Sequence of chain 35.D:
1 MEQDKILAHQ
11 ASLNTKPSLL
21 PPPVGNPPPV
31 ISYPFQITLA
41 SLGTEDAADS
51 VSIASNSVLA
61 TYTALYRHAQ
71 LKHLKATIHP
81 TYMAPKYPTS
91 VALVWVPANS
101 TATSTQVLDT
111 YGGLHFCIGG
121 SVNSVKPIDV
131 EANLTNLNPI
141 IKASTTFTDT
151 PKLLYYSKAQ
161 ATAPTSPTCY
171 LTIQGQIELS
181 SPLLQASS

The small molecule below binds the protein below.
Small molecule (SMILES): O=c1ccn([C@@H]2O[C@H](CO[P](=O)(O)O[C@H]3[C@@H](O)[C@H](n4ccc(=O)[nH]c4=O)O[C@@H]3COP(=O)(O)O)[C@@H](O)[C@H]2O)c(=O)[nH]1

Binding-site contacts:
Ligand atom C4' contacts residue TRP95 of chain 35.C at 3.0 Å (hydrophobic).
Ligand atom C4 contacts residue GLY113 of chain 35.C at 1.2 Å.
Ligand atom C4 contacts residue VAL94 of chain 35.C at 2.8 Å (hydrophobic).
Ligand atom C4 contacts residue LEU93 of chain 35.C at 2.9 Å (hydrophobic).
Ligand atom N3 contacts residue LEU93 of chain 35.C at 1.6 Å (h-bond).
Ligand atom N3 contacts residue GLY113 of chain 35.C at 2.1 Å.
Ligand atom O4 contacts residue GLU131 of chain 35.C at 2.6 Å (salt-bridge).
Ligand atom O4 contacts residue VAL107 of chain 35.C at 1.8 Å.
Ligand atom C6 contacts residue VAL94 of chain 35.C at 1.8 Å (hydrophobic).
Ligand atom O4 contacts residue LEU114 of chain 35.C at 2.8 Å (h-bond).
Ligand atom C2 contacts residue VAL94 of chain 35.C at 1.7 Å (hydrophobic).
Ligand atom OP1 contacts residue ASN136 of chain 35.C at 2.4 Å (h-bond).
Ligand atom C5 contacts residue VAL94 of chain 35.C at 2.5 Å (hydrophobic).
Ligand atom N3 contacts residue VAL94 of chain 35.C at 2.3 Å.
Ligand atom C5 contacts residue GLY113 of chain 35.C at 1.2 Å.
Ligand atom C2 contacts residue LEU93 of chain 35.C at 2.0 Å (hydrophobic).
Ligand atom O2 contacts residue LEU93 of chain 35.C at 1.9 Å (h-bond).
Ligand atom O2' contacts residue TRP95 of chain 35.C at 2.5 Å.
Ligand atom C6 contacts residue GLY113 of chain 35.C at 1.8 Å.
Ligand atom OP2 contacts residue ASN133 of chain 35.C at 2.5 Å.
Ligand atom C5 contacts residue GLY112 of chain 35.C at 2.6 Å.
Ligand atom N3 contacts residue VAL107 of chain 35.C at 2.9 Å.
Ligand atom C6 contacts residue GLY112 of chain 35.C at 2.2 Å.
Ligand atom C6 contacts residue TYR111 of chain 35.C at 3.1 Å (hydrophobic).
Ligand atom O2 contacts residue VAL94 of chain 35.C at 1.5 Å.
Ligand atom O5' contacts residue ASN133 of chain 35.C at 2.9 Å (h-bond).
Ligand atom N1 contacts residue VAL94 of chain 35.C at 1.9 Å.
Ligand atom C1' contacts residue TRP95 of chain 35.C at 2.4 Å (hydrophobic).
Ligand atom C5 contacts residue THR110 of chain 35.C at 2.9 Å.
Ligand atom N1 contacts residue GLY113 of chain 35.C at 2.8 Å.
Ligand atom N3 contacts residue LEU114 of chain 35.C at 2.9 Å (h-bond).
Ligand atom N1 contacts residue GLY112 of chain 35.C at 2.9 Å (h-bond).
Ligand atom C2 contacts residue GLY113 of chain 35.C at 2.8 Å.
Ligand atom O4 contacts residue GLY113 of chain 35.C at 2.0 Å.
Ligand atom C1' contacts residue VAL94 of chain 35.C at 2.6 Å (hydrophobic).
Ligand atom O4' contacts residue VAL94 of chain 35.C at 2.7 Å.
Ligand atom O4' contacts residue TRP95 of chain 35.C at 2.8 Å (h-bond).
Ligand atom O3' contacts residue GLU131 of chain 35.C at 2.8 Å (salt-bridge).
Ligand atom C4 contacts residue LEU114 of chain 35.C at 2.8 Å (hydrophobic).
Ligand atom C4 contacts residue VAL107 of chain 35.C at 2.6 Å (hydrophobic).

Sequence of chain 35.C:
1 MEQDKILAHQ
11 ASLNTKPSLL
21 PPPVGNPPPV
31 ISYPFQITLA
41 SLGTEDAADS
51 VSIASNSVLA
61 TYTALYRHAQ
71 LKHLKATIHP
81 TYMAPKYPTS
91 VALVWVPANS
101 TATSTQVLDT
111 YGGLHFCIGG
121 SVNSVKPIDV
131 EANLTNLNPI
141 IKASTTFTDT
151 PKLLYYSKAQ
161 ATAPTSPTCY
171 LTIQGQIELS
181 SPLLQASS

Sequence of chain 31.C:
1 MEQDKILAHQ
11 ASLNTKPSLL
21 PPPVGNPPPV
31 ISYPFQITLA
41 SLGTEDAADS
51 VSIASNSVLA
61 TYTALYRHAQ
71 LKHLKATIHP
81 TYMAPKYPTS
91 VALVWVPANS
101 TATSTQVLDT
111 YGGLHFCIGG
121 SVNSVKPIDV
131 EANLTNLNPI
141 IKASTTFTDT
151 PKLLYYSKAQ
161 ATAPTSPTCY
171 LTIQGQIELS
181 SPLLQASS